This protein binds this small molecule.
Small molecule (SMILES): C[C@@H](O)c1c(O)cc(O)c([C@@H](C)O)c1O

Sequence of chain 1.A:
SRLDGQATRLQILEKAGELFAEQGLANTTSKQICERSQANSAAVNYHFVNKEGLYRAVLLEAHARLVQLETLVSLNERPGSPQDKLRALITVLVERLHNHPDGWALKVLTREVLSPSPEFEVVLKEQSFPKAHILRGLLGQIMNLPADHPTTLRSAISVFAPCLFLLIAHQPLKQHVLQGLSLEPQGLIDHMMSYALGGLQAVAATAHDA

Sequence of chain 1.B:
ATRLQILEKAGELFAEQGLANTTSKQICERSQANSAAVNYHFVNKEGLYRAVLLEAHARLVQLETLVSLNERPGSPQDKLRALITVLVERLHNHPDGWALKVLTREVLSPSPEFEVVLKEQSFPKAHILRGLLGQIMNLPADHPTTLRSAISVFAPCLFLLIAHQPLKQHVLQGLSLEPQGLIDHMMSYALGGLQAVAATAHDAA

Binding-site contacts:
Ligand atom C1 contacts residue LEU94 of chain 1.A at 4.0 Å (hydrophobic).
Ligand atom C1 contacts residue PHE182 of chain 1.A at 3.9 Å (hydrophobic).
Ligand atom C14 contacts residue VAL199 of chain 1.B at 3.9 Å (hydrophobic).
Ligand atom O10 contacts residue PHE182 of chain 1.A at 4.0 Å.
Ligand atom O15 contacts residue PHE182 of chain 1.A at 3.8 Å.
Ligand atom O13 contacts residue ALA154 of chain 1.A at 3.6 Å.
Ligand atom C2 contacts residue ALA154 of chain 1.A at 4.2 Å (hydrophobic).
Ligand atom C8 contacts residue PHE182 of chain 1.A at 3.7 Å (hydrophobic).
Ligand atom O15 contacts residue ALA154 of chain 1.A at 3.6 Å.
Ligand atom C9 contacts residue LYS153 of chain 1.A at 4.1 Å.
Ligand atom O11 contacts residue PHE182 of chain 1.A at 4.1 Å.
Ligand atom O11 contacts residue PHE187 of chain 1.B at 4.0 Å.
Ligand atom C4 contacts residue ALA154 of chain 1.A at 4.1 Å (hydrophobic).
Ligand atom O11 contacts residue VAL199 of chain 1.B at 3.7 Å.
Ligand atom O15 contacts residue LEU157 of chain 1.A at 3.3 Å.
Ligand atom C12 contacts residue PHE182 of chain 1.A at 3.7 Å (hydrophobic).
Ligand atom C9 contacts residue PHE182 of chain 1.A at 3.6 Å (hydrophobic).
Ligand atom C2 contacts residue PHE182 of chain 1.A at 3.9 Å (hydrophobic).
Ligand atom O13 contacts residue PHE182 of chain 1.A at 3.9 Å.
Ligand atom C4 contacts residue LYS153 of chain 1.A at 4.0 Å.
Ligand atom C14 contacts residue LEU195 of chain 1.B at 3.7 Å (hydrophobic).
Ligand atom C5 contacts residue PHE182 of chain 1.A at 3.7 Å (hydrophobic).
Ligand atom C6 contacts residue PHE182 of chain 1.A at 3.5 Å (hydrophobic).
Ligand atom O10 contacts residue HIS85 of chain 1.A at 3.2 Å.
Ligand atom C14 contacts residue LEU200 of chain 1.B at 3.9 Å (hydrophobic).
Ligand atom C5 contacts residue ALA154 of chain 1.A at 3.8 Å (hydrophobic).
Ligand atom C1 contacts residue VAL89 of chain 1.A at 3.2 Å (hydrophobic).
Ligand atom C4 contacts residue PHE182 of chain 1.A at 3.6 Å (hydrophobic).
Ligand atom C14 contacts residue ALA154 of chain 1.A at 4.0 Å (hydrophobic).
Ligand atom C2 contacts residue LYS153 of chain 1.A at 3.5 Å.
Ligand atom C6 contacts residue ALA154 of chain 1.A at 3.7 Å (hydrophobic).
Ligand atom O11 contacts residue LEU195 of chain 1.B at 4.0 Å.
Ligand atom O10 contacts residue LYS153 of chain 1.A at 3.6 Å.
Ligand atom O3 contacts residue LYS153 of chain 1.A at 3.9 Å.
Ligand atom C1 contacts residue LYS153 of chain 1.A at 3.6 Å.
Ligand atom C7 contacts residue PHE182 of chain 1.A at 3.6 Å (hydrophobic).
Ligand atom O13 contacts residue LEU157 of chain 1.A at 3.6 Å.
Ligand atom O13 contacts residue ALA178 of chain 1.A at 3.7 Å.
Ligand atom O3 contacts residue PHE182 of chain 1.A at 4.0 Å.
Ligand atom C12 contacts residue ALA154 of chain 1.A at 3.9 Å (hydrophobic).